Sequence of chain 1.A:
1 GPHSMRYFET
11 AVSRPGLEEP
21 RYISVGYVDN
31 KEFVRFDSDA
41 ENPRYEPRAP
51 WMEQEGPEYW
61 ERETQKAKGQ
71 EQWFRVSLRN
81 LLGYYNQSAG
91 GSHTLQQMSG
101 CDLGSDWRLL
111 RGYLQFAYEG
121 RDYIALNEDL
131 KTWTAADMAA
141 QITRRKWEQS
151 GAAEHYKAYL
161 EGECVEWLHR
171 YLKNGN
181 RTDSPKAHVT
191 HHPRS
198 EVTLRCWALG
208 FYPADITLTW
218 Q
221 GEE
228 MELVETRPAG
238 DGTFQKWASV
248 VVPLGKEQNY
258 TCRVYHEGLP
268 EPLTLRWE

A protein and the small-molecule ligand that binds it are described below.
Small molecule (SMILES): CSCC[C@@H](C=O)NC(=O)[C@@H](NC(=O)[C@H](C)NC(=O)[C@H](Cc1ccccc1)NC(=O)[C@H](CC(N)=O)NC(=O)[C@H](CO)NC(=O)[C@@H]1CCCN1C(=O)[C@H](C)NC(=O)[C@@H](N)CCCCN)[C@@H](C)O

Binding-site contacts:
Ligand atom OD1 contacts residue TRP73 of chain 1.A at 3.5 Å.
Ligand atom CG contacts residue GLN70 of chain 1.A at 3.4 Å.
Ligand atom O contacts residue LYS146 of chain 1.A at 2.8 Å (salt-bridge).
Ligand atom NZ contacts residue LYS66 of chain 1.A at 2.7 Å (salt-bridge).
Ligand atom OD1 contacts residue GLN97 of chain 1.A at 2.8 Å (h-bond).
Ligand atom N contacts residue LYS66 of chain 1.A at 3.3 Å (salt-bridge).
Ligand atom CZ contacts residue HIS155 of chain 1.A at 3.5 Å.
Ligand atom O contacts residue TRP147 of chain 1.A at 3.5 Å (h-bond).
Ligand atom OD1 contacts residue GLN70 of chain 1.A at 3.4 Å (h-bond).
Ligand atom CD contacts residue LYS66 of chain 1.A at 3.2 Å.
Ligand atom ND2 contacts residue GLN70 of chain 1.A at 3.1 Å (h-bond).
Ligand atom CB contacts residue GLU63 of chain 1.A at 3.4 Å.
Ligand atom N contacts residue TYR171 of chain 1.A at 2.9 Å (h-bond).
Ligand atom C contacts residue LYS146 of chain 1.A at 3.4 Å.
Ligand atom C contacts residue TRP73 of chain 1.A at 3.4 Å (hydrophobic).
Ligand atom O contacts residue THR143 of chain 1.A at 3.0 Å (h-bond).
Ligand atom CB contacts residue TRP167 of chain 1.A at 3.5 Å (hydrophobic).
Ligand atom N contacts residue GLN70 of chain 1.A at 2.9 Å (h-bond).
Ligand atom N contacts residue SER77 of chain 1.A at 3.3 Å (h-bond).
Ligand atom OG1 contacts residue LYS146 of chain 1.A at 2.8 Å (salt-bridge).
Ligand atom CE1 contacts residue HIS155 of chain 1.A at 3.5 Å.
Ligand atom C contacts residue TYR84 of chain 1.A at 3.2 Å (hydrophobic).
Ligand atom CA contacts residue TRP73 of chain 1.A at 3.4 Å (hydrophobic).
Ligand atom O contacts residue TRP147 of chain 1.A at 3.0 Å (h-bond).
Ligand atom N contacts residue GLU63 of chain 1.A at 2.9 Å (salt-bridge).
Ligand atom O contacts residue TRP73 of chain 1.A at 2.9 Å (h-bond).
Ligand atom O contacts residue TRP73 of chain 1.A at 3.0 Å (h-bond).
Ligand atom CB contacts residue TRP73 of chain 1.A at 3.5 Å (hydrophobic).
Ligand atom NZ contacts residue GLU163 of chain 1.A at 2.8 Å (salt-bridge).
Ligand atom CB contacts residue TYR156 of chain 1.A at 3.4 Å (hydrophobic).
Ligand atom N contacts residue TYR7 of chain 1.A at 3.0 Å (h-bond).
Ligand atom O contacts residue TYR159 of chain 1.A at 2.7 Å (h-bond).
Ligand atom CD contacts residue ARG62 of chain 1.A at 3.5 Å.
Ligand atom ND2 contacts residue GLN97 of chain 1.A at 3.3 Å (h-bond).
Ligand atom O contacts residue TYR84 of chain 1.A at 2.5 Å (h-bond).
Ligand atom CE contacts residue LYS66 of chain 1.A at 3.4 Å.
Ligand atom O contacts residue LYS66 of chain 1.A at 2.7 Å (salt-bridge).
Ligand atom CE contacts residue PHE116 of chain 1.A at 3.3 Å (hydrophobic).
Ligand atom CA contacts residue GLN70 of chain 1.A at 3.5 Å.
Ligand atom N contacts residue TYR156 of chain 1.A at 3.2 Å (h-bond).